The small molecule below binds the protein below.
Small molecule (SMILES): CC(=O)N[C@@H]1[C@@H](O)[C@H](O)[C@@H](CO)O[C@H]1O

Binding-site contacts:
Ligand atom C7 contacts residue ASN93 of chain 1.L at 3.6 Å.
Ligand atom C1 contacts residue ASN93 of chain 1.L at 1.4 Å.
Ligand atom O7 contacts residue GLY16 of chain 1.K at 3.4 Å (h-bond).
Ligand atom C8 contacts residue ASN93 of chain 1.L at 4.4 Å.
Ligand atom C4 contacts residue ASN93 of chain 1.L at 4.1 Å.
Ligand atom C8 contacts residue GLY92 of chain 1.L at 3.5 Å.
Ligand atom O5 contacts residue ASN93 of chain 1.L at 2.4 Å (h-bond).
Ligand atom C2 contacts residue ASN93 of chain 1.L at 2.3 Å.
Ligand atom C2 contacts residue GLY16 of chain 1.K at 4.4 Å.
Ligand atom C5 contacts residue ASN93 of chain 1.L at 3.7 Å.
Ligand atom O7 contacts residue ASN93 of chain 1.L at 4.2 Å.
Ligand atom C8 contacts residue GLY16 of chain 1.K at 3.5 Å.
Ligand atom C7 contacts residue GLY16 of chain 1.K at 3.4 Å.
Ligand atom N2 contacts residue ASN93 of chain 1.L at 2.7 Å (h-bond).
Ligand atom O7 contacts residue SER17 of chain 1.K at 3.7 Å.
Ligand atom N2 contacts residue GLY16 of chain 1.K at 3.9 Å.
Ligand atom C3 contacts residue ASN93 of chain 1.L at 3.7 Å.
Ligand atom C7 contacts residue GLY92 of chain 1.L at 4.4 Å.
Ligand atom N2 contacts residue GLY92 of chain 1.L at 4.5 Å.

Sequence of chain 1.L:
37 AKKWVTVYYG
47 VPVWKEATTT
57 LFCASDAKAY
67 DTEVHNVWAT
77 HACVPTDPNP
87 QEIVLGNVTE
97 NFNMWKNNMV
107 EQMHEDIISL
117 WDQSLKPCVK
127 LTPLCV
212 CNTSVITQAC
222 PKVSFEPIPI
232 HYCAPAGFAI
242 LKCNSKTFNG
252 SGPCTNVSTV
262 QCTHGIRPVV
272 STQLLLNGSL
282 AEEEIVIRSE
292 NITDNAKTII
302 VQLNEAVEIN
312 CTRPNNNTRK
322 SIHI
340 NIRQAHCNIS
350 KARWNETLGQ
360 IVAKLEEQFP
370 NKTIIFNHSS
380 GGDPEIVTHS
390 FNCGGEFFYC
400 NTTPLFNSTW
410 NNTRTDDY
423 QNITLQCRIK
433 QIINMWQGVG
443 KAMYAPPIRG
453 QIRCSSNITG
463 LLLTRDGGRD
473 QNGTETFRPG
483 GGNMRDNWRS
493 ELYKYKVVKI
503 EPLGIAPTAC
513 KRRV

Sequence of chain 1.K:
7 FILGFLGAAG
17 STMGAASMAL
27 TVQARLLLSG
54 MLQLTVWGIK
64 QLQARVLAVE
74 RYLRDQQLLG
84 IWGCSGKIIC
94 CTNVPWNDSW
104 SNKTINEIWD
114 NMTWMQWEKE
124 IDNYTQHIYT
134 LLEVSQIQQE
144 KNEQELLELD